The protein below binds the small molecule below.
Small molecule (SMILES): C1=C2C=c3cc(-c4cn(C5CCNCC5)nc4-c4ccncc4)ccc3=C2N=N1

Binding-site contacts:
Ligand atom C29 contacts residue THR110 of chain 1.A at 3.6 Å.
Ligand atom C18 contacts residue SER116 of chain 1.A at 3.7 Å.
Ligand atom N28 contacts residue LYS64 of chain 1.A at 3.7 Å.
Ligand atom C11 contacts residue CYS113 of chain 1.A at 3.3 Å (hydrophobic).
Ligand atom N27 contacts residue GLU82 of chain 1.A at 3.1 Å (salt-bridge).
Ligand atom N28 contacts residue GLU82 of chain 1.A at 2.9 Å (salt-bridge).
Ligand atom C8 contacts residue PHE164 of chain 1.A at 3.7 Å (hydrophobic).
Ligand atom N10 contacts residue ALA62 of chain 1.A at 3.8 Å.
Ligand atom C25 contacts residue THR110 of chain 1.A at 3.8 Å.
Ligand atom C11 contacts residue TRP112 of chain 1.A at 3.3 Å (hydrophobic).
Ligand atom C6 contacts residue PHE164 of chain 1.A at 3.8 Å (hydrophobic).
Ligand atom N3 contacts residue ILE44 of chain 1.A at 3.5 Å.
Ligand atom N10 contacts residue TRP112 of chain 1.A at 3.7 Å.
Ligand atom C17 contacts residue SER116 of chain 1.A at 3.2 Å.
Ligand atom C9 contacts residue LEU95 of chain 1.A at 3.5 Å (hydrophobic).
Ligand atom C25 contacts residue LYS64 of chain 1.A at 3.8 Å.
Ligand atom C26 contacts residue THR110 of chain 1.A at 3.2 Å.
Ligand atom N10 contacts residue CYS113 of chain 1.A at 3.0 Å (h-bond).
Ligand atom C23 contacts residue VAL52 of chain 1.A at 3.3 Å (hydrophobic).
Ligand atom N10 contacts residue GLN111 of chain 1.A at 3.2 Å (h-bond).
Ligand atom C17 contacts residue SER117 of chain 1.A at 3.7 Å.
Ligand atom C20 contacts residue ASP175 of chain 1.A at 3.6 Å.
Ligand atom C26 contacts residue ALA62 of chain 1.A at 3.7 Å (hydrophobic).
Ligand atom C12 contacts residue ILE44 of chain 1.A at 3.8 Å (hydrophobic).
Ligand atom N4 contacts residue ILE44 of chain 1.A at 3.8 Å.
Ligand atom N3 contacts residue PHE164 of chain 1.A at 3.4 Å.
Ligand atom C6 contacts residue VAL52 of chain 1.A at 3.8 Å (hydrophobic).
Ligand atom C29 contacts residue ILE108 of chain 1.A at 3.8 Å (hydrophobic).
Ligand atom C9 contacts residue GLN111 of chain 1.A at 3.7 Å.
Ligand atom C12 contacts residue TRP112 of chain 1.A at 3.6 Å (hydrophobic).
Ligand atom C11 contacts residue ALA62 of chain 1.A at 3.7 Å (hydrophobic).
Ligand atom N27 contacts residue LYS64 of chain 1.A at 3.4 Å (salt-bridge).
Ligand atom N27 contacts residue ASP175 of chain 1.A at 3.7 Å.
Ligand atom C1 contacts residue PHE164 of chain 1.A at 3.5 Å (hydrophobic).
Ligand atom C19 contacts residue PHE164 of chain 1.A at 3.5 Å (hydrophobic).
Ligand atom C5 contacts residue PHE164 of chain 1.A at 3.8 Å (hydrophobic).
Ligand atom C2 contacts residue PHE164 of chain 1.A at 3.4 Å (hydrophobic).
Ligand atom C2 contacts residue ILE44 of chain 1.A at 3.7 Å (hydrophobic).
Ligand atom N4 contacts residue PHE164 of chain 1.A at 3.7 Å.
Ligand atom N16 contacts residue ASN161 of chain 1.A at 3.5 Å (h-bond).

Sequence of chain 1.A:
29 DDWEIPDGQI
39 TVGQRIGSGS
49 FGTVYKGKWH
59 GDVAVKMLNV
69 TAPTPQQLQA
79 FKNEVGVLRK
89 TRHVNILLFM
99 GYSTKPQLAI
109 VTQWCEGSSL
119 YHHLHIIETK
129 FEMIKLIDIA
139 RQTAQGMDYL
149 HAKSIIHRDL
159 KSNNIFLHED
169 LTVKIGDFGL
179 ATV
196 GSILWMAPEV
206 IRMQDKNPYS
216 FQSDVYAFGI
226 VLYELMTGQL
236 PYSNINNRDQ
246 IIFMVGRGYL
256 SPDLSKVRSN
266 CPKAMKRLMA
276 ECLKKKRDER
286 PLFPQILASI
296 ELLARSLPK